Binding-site contacts:
Ligand atom C3 contacts residue ASN87 of chain 60.C at 3.8 Å.
Ligand atom O7 contacts residue ASN87 of chain 60.C at 4.4 Å.
Ligand atom C4 contacts residue ASN87 of chain 60.C at 4.2 Å.
Ligand atom C5 contacts residue ASN87 of chain 60.C at 3.7 Å.
Ligand atom C6 contacts residue SER79 of chain 60.C at 3.6 Å.
Ligand atom C8 contacts residue ILE155 of chain 60.C at 3.7 Å (hydrophobic).
Ligand atom C5 contacts residue SER79 of chain 60.C at 4.3 Å.
Ligand atom O5 contacts residue ASN87 of chain 60.C at 2.4 Å (h-bond).
Ligand atom C7 contacts residue ASN87 of chain 60.C at 3.9 Å.
Ligand atom O6 contacts residue SER79 of chain 60.C at 2.5 Å (h-bond).
Ligand atom N2 contacts residue ASN87 of chain 60.C at 2.9 Å (h-bond).
Ligand atom O6 contacts residue LEU91 of chain 60.C at 3.9 Å.
Ligand atom O5 contacts residue SER79 of chain 60.C at 3.8 Å.
Ligand atom C1 contacts residue ASN87 of chain 60.C at 1.4 Å.
Ligand atom C2 contacts residue ASN87 of chain 60.C at 2.5 Å.

Sequence of chain 60.C:
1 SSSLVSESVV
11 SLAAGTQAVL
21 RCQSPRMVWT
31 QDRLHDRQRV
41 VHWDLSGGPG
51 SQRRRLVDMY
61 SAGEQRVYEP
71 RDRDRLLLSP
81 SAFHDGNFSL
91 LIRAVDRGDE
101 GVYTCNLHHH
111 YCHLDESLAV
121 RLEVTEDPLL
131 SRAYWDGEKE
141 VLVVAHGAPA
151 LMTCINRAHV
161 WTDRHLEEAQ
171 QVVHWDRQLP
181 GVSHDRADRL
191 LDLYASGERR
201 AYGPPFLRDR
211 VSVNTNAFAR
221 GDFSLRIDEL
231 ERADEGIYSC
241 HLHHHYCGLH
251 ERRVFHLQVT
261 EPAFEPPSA

The small molecule below binds the protein below.
Small molecule (SMILES): CC(=O)N[C@@H]1[C@@H](O)[C@H](O)[C@@H](CO)O[C@H]1O